Sequence of chain 1.B:
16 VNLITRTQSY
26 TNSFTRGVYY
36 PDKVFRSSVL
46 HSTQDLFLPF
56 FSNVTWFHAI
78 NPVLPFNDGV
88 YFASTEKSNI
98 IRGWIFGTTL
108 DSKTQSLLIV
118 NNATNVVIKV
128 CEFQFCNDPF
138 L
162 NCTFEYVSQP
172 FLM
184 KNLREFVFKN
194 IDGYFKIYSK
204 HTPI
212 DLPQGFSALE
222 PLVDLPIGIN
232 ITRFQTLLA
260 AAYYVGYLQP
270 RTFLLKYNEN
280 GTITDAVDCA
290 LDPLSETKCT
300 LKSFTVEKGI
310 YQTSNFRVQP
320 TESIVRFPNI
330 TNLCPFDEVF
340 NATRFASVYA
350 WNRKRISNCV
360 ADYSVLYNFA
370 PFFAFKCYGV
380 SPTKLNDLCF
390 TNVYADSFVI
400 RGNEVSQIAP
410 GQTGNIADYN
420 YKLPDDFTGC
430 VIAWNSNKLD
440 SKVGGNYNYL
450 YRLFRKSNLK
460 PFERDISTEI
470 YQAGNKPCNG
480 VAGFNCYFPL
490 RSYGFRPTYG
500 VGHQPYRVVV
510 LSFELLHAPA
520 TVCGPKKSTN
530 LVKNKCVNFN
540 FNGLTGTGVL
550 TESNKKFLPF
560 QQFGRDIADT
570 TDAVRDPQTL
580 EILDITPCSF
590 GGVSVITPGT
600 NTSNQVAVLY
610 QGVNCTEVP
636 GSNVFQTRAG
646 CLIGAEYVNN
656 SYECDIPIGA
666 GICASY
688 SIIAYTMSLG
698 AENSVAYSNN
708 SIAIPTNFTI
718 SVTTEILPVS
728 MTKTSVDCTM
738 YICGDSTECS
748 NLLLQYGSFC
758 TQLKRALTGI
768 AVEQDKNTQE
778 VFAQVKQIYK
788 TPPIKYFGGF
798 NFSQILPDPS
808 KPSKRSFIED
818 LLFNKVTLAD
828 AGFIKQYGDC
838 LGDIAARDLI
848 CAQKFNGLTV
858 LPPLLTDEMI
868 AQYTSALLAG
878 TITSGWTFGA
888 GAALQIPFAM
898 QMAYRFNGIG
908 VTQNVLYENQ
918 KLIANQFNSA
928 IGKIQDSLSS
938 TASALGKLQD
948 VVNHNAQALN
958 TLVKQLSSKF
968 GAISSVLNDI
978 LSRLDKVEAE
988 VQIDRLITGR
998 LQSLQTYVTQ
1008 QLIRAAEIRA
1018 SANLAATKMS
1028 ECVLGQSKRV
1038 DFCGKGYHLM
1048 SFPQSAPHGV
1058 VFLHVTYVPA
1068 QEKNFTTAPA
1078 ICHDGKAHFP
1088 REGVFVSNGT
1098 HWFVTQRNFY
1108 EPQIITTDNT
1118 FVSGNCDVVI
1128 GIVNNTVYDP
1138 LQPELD

Binding-site contacts:
Ligand atom N2 contacts residue ASN1131 of chain 1.B at 2.9 Å (h-bond).
Ligand atom O5 contacts residue ASN1131 of chain 1.B at 2.4 Å (h-bond).
Ligand atom C4 contacts residue ASN1131 of chain 1.B at 4.2 Å.
Ligand atom C3 contacts residue ASN1131 of chain 1.B at 3.8 Å.
Ligand atom C5 contacts residue ASN1131 of chain 1.B at 3.7 Å.
Ligand atom O7 contacts residue ASN1131 of chain 1.B at 3.7 Å.
Ligand atom C7 contacts residue ASN1131 of chain 1.B at 3.5 Å.
Ligand atom C1 contacts residue ASN1131 of chain 1.B at 1.4 Å.
Ligand atom C2 contacts residue ASN1131 of chain 1.B at 2.5 Å.

The small molecule below binds the protein below.
Small molecule (SMILES): CC(=O)N[C@@H]1[C@@H](O)[C@H](O)[C@@H](CO)O[C@H]1O